Binding-site contacts:
Ligand atom C5 contacts residue TRP51 of chain 1.B at 4.0 Å (hydrophobic).
Ligand atom O7 contacts residue ASN23 of chain 1.B at 3.4 Å (h-bond).
Ligand atom O6 contacts residue ARG50 of chain 1.B at 3.8 Å.
Ligand atom C8 contacts residue TRP51 of chain 1.B at 3.6 Å (hydrophobic).
Ligand atom C8 contacts residue ALA53 of chain 1.B at 3.7 Å (hydrophobic).
Ligand atom C7 contacts residue ASN23 of chain 1.B at 3.4 Å.
Ligand atom N2 contacts residue TRP51 of chain 1.B at 3.4 Å.
Ligand atom C8 contacts residue GLN46 of chain 1.B at 3.7 Å.
Ligand atom C7 contacts residue ALA53 of chain 1.B at 4.3 Å (hydrophobic).
Ligand atom O5 contacts residue ASN23 of chain 1.B at 2.4 Å (h-bond).
Ligand atom C5 contacts residue ASN23 of chain 1.B at 3.7 Å.
Ligand atom C1 contacts residue TRP51 of chain 1.B at 4.0 Å (hydrophobic).
Ligand atom C3 contacts residue TRP51 of chain 1.B at 3.7 Å (hydrophobic).
Ligand atom C7 contacts residue TRP51 of chain 1.B at 4.0 Å (hydrophobic).
Ligand atom O3 contacts residue TRP51 of chain 1.B at 4.1 Å.
Ligand atom C2 contacts residue TRP51 of chain 1.B at 4.0 Å (hydrophobic).
Ligand atom N2 contacts residue ASN23 of chain 1.B at 3.0 Å (h-bond).
Ligand atom C1 contacts residue ASN23 of chain 1.B at 1.5 Å.
Ligand atom O6 contacts residue TRP51 of chain 1.B at 3.6 Å.
Ligand atom C3 contacts residue ASN23 of chain 1.B at 3.8 Å.
Ligand atom O5 contacts residue TRP51 of chain 1.B at 4.2 Å.
Ligand atom C4 contacts residue TRP51 of chain 1.B at 4.5 Å (hydrophobic).
Ligand atom C2 contacts residue ASN23 of chain 1.B at 2.5 Å.
Ligand atom C4 contacts residue ASN23 of chain 1.B at 4.1 Å.

Sequence of chain 1.B:
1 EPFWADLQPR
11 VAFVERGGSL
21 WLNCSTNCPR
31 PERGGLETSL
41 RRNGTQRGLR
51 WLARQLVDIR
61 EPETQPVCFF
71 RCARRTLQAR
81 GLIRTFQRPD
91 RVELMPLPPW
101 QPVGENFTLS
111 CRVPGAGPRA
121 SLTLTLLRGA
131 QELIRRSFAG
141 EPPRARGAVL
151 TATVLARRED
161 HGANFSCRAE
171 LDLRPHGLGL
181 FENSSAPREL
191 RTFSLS

A protein and the small-molecule ligand that binds it are described below.
Small molecule (SMILES): CC(=O)N[C@H]1[C@H](O[C@H]2[C@H](O)[C@@H](NC(C)=O)CO[C@@H]2CO)O[C@H](CO)[C@@H](O)[C@@H]1O